Binding-site contacts:
Ligand atom O5 contacts residue ASN614 of chain 1.A at 2.3 Å (h-bond).
Ligand atom C4 contacts residue ASN614 of chain 1.A at 4.2 Å.
Ligand atom C2 contacts residue ASN614 of chain 1.A at 2.4 Å.
Ligand atom C5 contacts residue THR616 of chain 1.A at 4.2 Å.
Ligand atom C1 contacts residue ASN614 of chain 1.A at 1.4 Å.
Ligand atom C3 contacts residue ASN614 of chain 1.A at 3.8 Å.
Ligand atom N2 contacts residue ASN614 of chain 1.A at 2.9 Å (h-bond).
Ligand atom C1 contacts residue THR616 of chain 1.A at 3.6 Å.
Ligand atom C7 contacts residue ASN614 of chain 1.A at 4.0 Å.
Ligand atom C5 contacts residue ASN614 of chain 1.A at 3.6 Å.
Ligand atom O5 contacts residue THR616 of chain 1.A at 3.5 Å (h-bond).
Ligand atom C8 contacts residue GLN642 of chain 1.A at 3.9 Å.

This protein binds this small molecule.
Small molecule (SMILES): CC(=O)N[C@H]1[C@H](O[C@H]2[C@H](O)[C@@H](NC(C)=O)CO[C@@H]2CO)O[C@H](CO)[C@@H](O)[C@@H]1O

Sequence of chain 1.A:
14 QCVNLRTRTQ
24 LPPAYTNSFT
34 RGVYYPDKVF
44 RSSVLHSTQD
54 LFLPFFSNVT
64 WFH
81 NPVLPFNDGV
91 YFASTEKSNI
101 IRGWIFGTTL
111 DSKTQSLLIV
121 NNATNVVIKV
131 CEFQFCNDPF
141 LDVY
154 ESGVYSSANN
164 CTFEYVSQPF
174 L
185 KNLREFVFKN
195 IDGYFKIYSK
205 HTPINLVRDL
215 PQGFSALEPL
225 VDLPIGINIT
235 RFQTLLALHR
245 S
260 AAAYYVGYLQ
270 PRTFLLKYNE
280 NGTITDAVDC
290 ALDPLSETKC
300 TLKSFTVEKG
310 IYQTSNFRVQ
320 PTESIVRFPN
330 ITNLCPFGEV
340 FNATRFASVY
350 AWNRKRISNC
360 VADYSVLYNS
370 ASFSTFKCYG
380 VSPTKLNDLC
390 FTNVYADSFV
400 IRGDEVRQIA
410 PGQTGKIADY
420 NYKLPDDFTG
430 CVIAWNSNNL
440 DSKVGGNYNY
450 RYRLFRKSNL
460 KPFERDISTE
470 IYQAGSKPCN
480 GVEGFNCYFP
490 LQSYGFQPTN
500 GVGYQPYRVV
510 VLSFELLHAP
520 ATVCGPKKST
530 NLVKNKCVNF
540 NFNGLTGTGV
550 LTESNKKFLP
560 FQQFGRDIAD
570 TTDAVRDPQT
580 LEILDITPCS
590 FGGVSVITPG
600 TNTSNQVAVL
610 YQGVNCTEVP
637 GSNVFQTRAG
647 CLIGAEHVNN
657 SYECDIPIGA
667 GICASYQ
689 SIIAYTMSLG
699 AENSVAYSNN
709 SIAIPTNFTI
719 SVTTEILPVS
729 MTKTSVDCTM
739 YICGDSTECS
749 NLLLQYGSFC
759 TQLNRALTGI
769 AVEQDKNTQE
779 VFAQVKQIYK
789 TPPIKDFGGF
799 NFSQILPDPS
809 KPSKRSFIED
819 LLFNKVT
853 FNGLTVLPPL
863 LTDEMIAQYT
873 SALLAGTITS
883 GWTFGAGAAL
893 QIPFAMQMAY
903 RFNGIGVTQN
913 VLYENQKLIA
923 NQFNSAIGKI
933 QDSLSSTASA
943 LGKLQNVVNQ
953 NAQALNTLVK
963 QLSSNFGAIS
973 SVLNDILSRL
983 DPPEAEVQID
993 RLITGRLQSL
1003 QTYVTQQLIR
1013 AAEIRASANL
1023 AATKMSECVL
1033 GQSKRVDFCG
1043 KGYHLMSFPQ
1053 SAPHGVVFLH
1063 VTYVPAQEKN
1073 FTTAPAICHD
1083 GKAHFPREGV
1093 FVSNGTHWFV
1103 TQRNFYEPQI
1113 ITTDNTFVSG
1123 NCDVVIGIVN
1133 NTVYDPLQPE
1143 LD